The small molecule below binds the protein below.
Small molecule (SMILES): NCC(=O)O

Binding-site contacts:
Ligand atom N contacts residue SER181 of chain 1.B at 4.4 Å.
Ligand atom CA contacts residue SER181 of chain 1.B at 3.3 Å.
Ligand atom N contacts residue PRO125 of chain 1.B at 2.8 Å (h-bond).
Ligand atom N contacts residue PHE93 of chain 1.B at 3.5 Å.
Ligand atom OXT contacts residue SER180 of chain 1.B at 3.4 Å.
Ligand atom CA contacts residue PHE93 of chain 1.B at 3.9 Å (hydrophobic).
Ligand atom OXT contacts residue ARG132 of chain 1.B at 2.8 Å (salt-bridge).
Ligand atom N contacts residue THR127 of chain 1.B at 3.2 Å (h-bond).
Ligand atom C contacts residue THR127 of chain 1.B at 3.7 Å.
Ligand atom O contacts residue ARG132 of chain 1.B at 2.7 Å (salt-bridge).
Ligand atom CA contacts residue PRO125 of chain 1.B at 4.1 Å (hydrophobic).
Ligand atom OXT contacts residue PHE93 of chain 1.B at 3.2 Å.
Ligand atom O contacts residue LEU126 of chain 1.B at 3.6 Å.
Ligand atom C contacts residue SER180 of chain 1.B at 4.4 Å.
Ligand atom O contacts residue PRO125 of chain 1.B at 3.9 Å.
Ligand atom C contacts residue SER181 of chain 1.B at 3.3 Å.
Ligand atom C contacts residue PRO125 of chain 1.B at 4.4 Å (hydrophobic).
Ligand atom N contacts residue ASP225 of chain 1.B at 2.8 Å (salt-bridge).
Ligand atom CA contacts residue TRP224 of chain 1.B at 3.8 Å (hydrophobic).
Ligand atom OXT contacts residue SER181 of chain 1.B at 2.8 Å (h-bond).
Ligand atom O contacts residue THR127 of chain 1.B at 2.8 Å (h-bond).
Ligand atom O contacts residue PHE93 of chain 1.B at 3.4 Å.
Ligand atom C contacts residue ARG132 of chain 1.B at 3.5 Å.
Ligand atom N contacts residue TRP224 of chain 1.B at 4.4 Å.
Ligand atom CA contacts residue ASP225 of chain 1.B at 3.4 Å.
Ligand atom N contacts residue PHE251 of chain 1.B at 3.9 Å.
Ligand atom CA contacts residue THR127 of chain 1.B at 3.4 Å.
Ligand atom O contacts residue SER181 of chain 1.B at 3.9 Å.
Ligand atom C contacts residue PHE93 of chain 1.B at 3.4 Å (hydrophobic).

Sequence of chain 1.B:
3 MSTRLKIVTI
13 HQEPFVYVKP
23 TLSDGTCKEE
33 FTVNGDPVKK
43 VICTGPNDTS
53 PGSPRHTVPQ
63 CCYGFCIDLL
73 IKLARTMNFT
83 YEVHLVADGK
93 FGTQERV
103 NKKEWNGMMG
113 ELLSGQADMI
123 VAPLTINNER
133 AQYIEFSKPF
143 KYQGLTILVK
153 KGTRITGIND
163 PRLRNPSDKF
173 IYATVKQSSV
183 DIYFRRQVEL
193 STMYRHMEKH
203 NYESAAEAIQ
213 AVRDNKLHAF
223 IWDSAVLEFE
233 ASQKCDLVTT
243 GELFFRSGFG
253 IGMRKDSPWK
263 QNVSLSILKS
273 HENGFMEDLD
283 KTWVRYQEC